This small molecule binds to this protein.
Small molecule (SMILES): N#C[C@H](Cc1ccc2[nH]ncc2c1)C(N)=O

Binding-site contacts:
Ligand atom C14 contacts residue LEU161 of chain 1.A at 4.2 Å (hydrophobic).
Ligand atom C10 contacts residue ILE92 of chain 1.A at 4.3 Å (hydrophobic).
Ligand atom C15 contacts residue ILE43 of chain 1.A at 3.9 Å (hydrophobic).
Ligand atom N12 contacts residue LEU110 of chain 1.A at 4.0 Å.
Ligand atom C15 contacts residue ALA64 of chain 1.A at 4.2 Å (hydrophobic).
Ligand atom N12 contacts residue GLU109 of chain 1.A at 3.2 Å (salt-bridge).
Ligand atom N03 contacts residue ASN159 of chain 1.A at 4.1 Å.
Ligand atom N13 contacts residue MET111 of chain 1.A at 3.0 Å (h-bond).
Ligand atom N13 contacts residue LEU110 of chain 1.A at 3.7 Å.
Ligand atom C10 contacts residue THR108 of chain 1.A at 3.6 Å.
Ligand atom C10 contacts residue ALA64 of chain 1.A at 3.4 Å (hydrophobic).
Ligand atom N13 contacts residue ALA64 of chain 1.A at 3.8 Å.
Ligand atom C02 contacts residue ASP176 of chain 1.A at 3.9 Å.
Ligand atom N05 contacts residue LYS66 of chain 1.A at 3.6 Å.
Ligand atom C09 contacts residue CYS51 of chain 1.A at 3.0 Å (hydrophobic).
Ligand atom N13 contacts residue GLU109 of chain 1.A at 3.6 Å.
Ligand atom C04 contacts residue ASP176 of chain 1.A at 3.3 Å.
Ligand atom C11 contacts residue ILE43 of chain 1.A at 4.1 Å (hydrophobic).
Ligand atom O06 contacts residue ASP176 of chain 1.A at 3.3 Å.
Ligand atom C16 contacts residue ILE43 of chain 1.A at 4.2 Å (hydrophobic).
Ligand atom C11 contacts residue ALA64 of chain 1.A at 3.2 Å (hydrophobic).
Ligand atom C10 contacts residue CYS51 of chain 1.A at 4.4 Å (hydrophobic).
Ligand atom N05 contacts residue ASP176 of chain 1.A at 3.2 Å (salt-bridge).
Ligand atom N05 contacts residue CYS51 of chain 1.A at 3.7 Å.
Ligand atom N12 contacts residue MET111 of chain 1.A at 3.9 Å.
Ligand atom C16 contacts residue CYS51 of chain 1.A at 3.9 Å (hydrophobic).
Ligand atom C01 contacts residue ASP176 of chain 1.A at 3.7 Å.
Ligand atom N12 contacts residue ALA64 of chain 1.A at 3.0 Å.
Ligand atom C01 contacts residue CYS51 of chain 1.A at 2.7 Å (hydrophobic).
Ligand atom C04 contacts residue CYS51 of chain 1.A at 3.5 Å (hydrophobic).
Ligand atom C14 contacts residue MET111 of chain 1.A at 3.9 Å (hydrophobic).
Ligand atom O06 contacts residue CYS175 of chain 1.A at 4.0 Å.
Ligand atom N12 contacts residue THR108 of chain 1.A at 3.9 Å.
Ligand atom C02 contacts residue CYS51 of chain 1.A at 4.0 Å (hydrophobic).
Ligand atom C14 contacts residue LEU110 of chain 1.A at 4.3 Å (hydrophobic).
Ligand atom C11 contacts residue THR108 of chain 1.A at 4.1 Å.
Ligand atom C08 contacts residue CYS51 of chain 1.A at 2.7 Å (hydrophobic).
Ligand atom N12 contacts residue ILE92 of chain 1.A at 4.2 Å.
Ligand atom C14 contacts residue ILE43 of chain 1.A at 4.1 Å (hydrophobic).
Ligand atom C07 contacts residue CYS51 of chain 1.A at 1.8 Å (hydrophobic).

Sequence of chain 1.A:
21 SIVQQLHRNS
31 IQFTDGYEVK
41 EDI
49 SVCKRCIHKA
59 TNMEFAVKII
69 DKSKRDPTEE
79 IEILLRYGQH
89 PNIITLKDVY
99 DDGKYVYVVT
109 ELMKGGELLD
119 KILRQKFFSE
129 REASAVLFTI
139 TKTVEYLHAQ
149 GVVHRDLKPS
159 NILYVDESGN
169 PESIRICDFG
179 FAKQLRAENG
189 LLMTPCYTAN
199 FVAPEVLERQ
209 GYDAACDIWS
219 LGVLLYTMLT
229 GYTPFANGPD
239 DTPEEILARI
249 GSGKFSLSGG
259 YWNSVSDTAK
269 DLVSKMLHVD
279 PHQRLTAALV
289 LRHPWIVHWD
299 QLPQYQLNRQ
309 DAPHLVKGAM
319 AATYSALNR